Sequence of chain 2.A:
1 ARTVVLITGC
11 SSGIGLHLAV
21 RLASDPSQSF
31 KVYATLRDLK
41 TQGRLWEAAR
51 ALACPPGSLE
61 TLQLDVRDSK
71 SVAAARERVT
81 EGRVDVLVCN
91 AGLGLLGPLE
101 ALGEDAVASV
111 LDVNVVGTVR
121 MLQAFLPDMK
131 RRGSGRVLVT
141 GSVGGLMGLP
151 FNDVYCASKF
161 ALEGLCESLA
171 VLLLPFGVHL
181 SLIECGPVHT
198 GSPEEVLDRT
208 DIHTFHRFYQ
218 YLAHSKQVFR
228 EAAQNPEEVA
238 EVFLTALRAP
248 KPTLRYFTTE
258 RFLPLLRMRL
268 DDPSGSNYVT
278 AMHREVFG

Binding-site contacts:
Ligand atom C3 contacts residue PHE226 of chain 2.A at 4.1 Å (hydrophobic).
Ligand atom C4 contacts residue PRO187 of chain 2.A at 3.8 Å (hydrophobic).
Ligand atom C2 contacts residue PHE226 of chain 2.A at 4.0 Å (hydrophobic).
Ligand atom C12 contacts residue SER222 of chain 2.A at 4.2 Å.
Ligand atom C5 contacts residue PRO187 of chain 2.A at 4.3 Å (hydrophobic).
Ligand atom C14 contacts residue PHE259 of chain 2.A at 4.0 Å (hydrophobic).
Ligand atom C11 contacts residue SER222 of chain 2.A at 3.6 Å.
Ligand atom C11 contacts residue VAL225 of chain 2.A at 4.3 Å (hydrophobic).
Ligand atom C11 contacts residue TYR218 of chain 2.A at 4.3 Å (hydrophobic).
Ligand atom C7 contacts residue VAL143 of chain 2.A at 3.3 Å (hydrophobic).
Ligand atom C18 contacts residue LEU149 of chain 2.A at 4.1 Å (hydrophobic).
Ligand atom C18 contacts residue HIS221 of chain 2.A at 4.2 Å.
Ligand atom C6 contacts residue PRO187 of chain 2.A at 4.4 Å (hydrophobic).
Ligand atom O3 contacts residue PHE226 of chain 2.A at 3.7 Å.
Ligand atom C16 contacts residue LEU262 of chain 2.A at 4.2 Å (hydrophobic).
Ligand atom O17 contacts residue MET279 of chain 2.A at 4.4 Å.
Ligand atom C2 contacts residue SER222 of chain 2.A at 3.9 Å.
Ligand atom C15 contacts residue PHE259 of chain 2.A at 3.6 Å (hydrophobic).
Ligand atom C15 contacts residue LEU149 of chain 2.A at 4.0 Å (hydrophobic).
Ligand atom C10 contacts residue SER222 of chain 2.A at 4.1 Å.
Ligand atom C16 contacts residue GLU282 of chain 2.A at 4.0 Å.
Ligand atom O17 contacts residue HIS221 of chain 2.A at 2.7 Å (h-bond).
Ligand atom C1 contacts residue SER222 of chain 2.A at 3.3 Å.
Ligand atom C13 contacts residue HIS221 of chain 2.A at 4.0 Å.
Ligand atom C12 contacts residue HIS221 of chain 2.A at 3.8 Å.
Ligand atom C17 contacts residue HIS221 of chain 2.A at 3.7 Å.
Ligand atom O17 contacts residue GLU282 of chain 2.A at 2.7 Å (salt-bridge).
Ligand atom C17 contacts residue PHE259 of chain 2.A at 4.2 Å (hydrophobic).
Ligand atom C18 contacts residue TYR218 of chain 2.A at 4.2 Å (hydrophobic).
Ligand atom C19 contacts residue SER222 of chain 2.A at 3.9 Å.
Ligand atom C17 contacts residue GLU282 of chain 2.A at 3.5 Å.
Ligand atom C12 contacts residue VAL225 of chain 2.A at 3.6 Å (hydrophobic).
Ligand atom C3 contacts residue PRO187 of chain 2.A at 3.9 Å (hydrophobic).
Ligand atom O3 contacts residue PRO187 of chain 2.A at 3.9 Å.
Ligand atom C8 contacts residue LEU149 of chain 2.A at 4.1 Å (hydrophobic).
Ligand atom C19 contacts residue TYR218 of chain 2.A at 3.1 Å (hydrophobic).
Ligand atom C16 contacts residue MET279 of chain 2.A at 4.1 Å (hydrophobic).
Ligand atom C6 contacts residue VAL143 of chain 2.A at 3.6 Å (hydrophobic).
Ligand atom C7 contacts residue LEU149 of chain 2.A at 4.2 Å (hydrophobic).
Ligand atom C16 contacts residue PHE259 of chain 2.A at 3.7 Å (hydrophobic).

This small molecule binds to this protein.
Small molecule (SMILES): C[C@]12CC[C@H]3[C@@H](CCC4=CC(=O)CC[C@@]43C)[C@@H]1CC[C@@H]2O